Binding-site contacts:
Ligand atom C7 contacts residue ASN228 of chain 15.A at 3.8 Å.
Ligand atom N5 contacts residue PHE137 of chain 15.A at 3.5 Å.
Ligand atom N6 contacts residue ILE24 of chain 15.C at 3.9 Å.
Ligand atom O3 contacts residue ASP112 of chain 15.A at 3.6 Å.
Ligand atom C14 contacts residue MET195 of chain 15.A at 3.9 Å (hydrophobic).
Ligand atom C19 contacts residue VAL192 of chain 15.A at 3.4 Å (hydrophobic).
Ligand atom N1 contacts residue THR114 of chain 15.A at 4.0 Å.
Ligand atom C22 contacts residue VAL179 of chain 15.A at 3.4 Å (hydrophobic).
Ligand atom O3 contacts residue ILE113 of chain 15.A at 3.0 Å (h-bond).
Ligand atom C13 contacts residue MET195 of chain 15.A at 3.9 Å (hydrophobic).
Ligand atom C15 contacts residue MET195 of chain 15.A at 3.8 Å (hydrophobic).
Ligand atom C8 contacts residue TYR201 of chain 15.A at 3.3 Å (hydrophobic).
Ligand atom O1 contacts residue MET195 of chain 15.A at 3.2 Å.
Ligand atom C14 contacts residue PHE155 of chain 15.A at 3.9 Å (hydrophobic).
Ligand atom C5 contacts residue TRP203 of chain 15.A at 3.8 Å (hydrophobic).
Ligand atom O2 contacts residue PHE233 of chain 15.A at 3.0 Å.
Ligand atom C17 contacts residue PHE135 of chain 15.A at 3.9 Å (hydrophobic).
Ligand atom C16 contacts residue ILE111 of chain 15.A at 3.5 Å (hydrophobic).
Ligand atom C7 contacts residue TYR201 of chain 15.A at 3.8 Å (hydrophobic).
Ligand atom C15 contacts residue VAL192 of chain 15.A at 3.2 Å (hydrophobic).
Ligand atom C3 contacts residue ASP112 of chain 15.A at 3.0 Å.
Ligand atom C2 contacts residue ASP112 of chain 15.A at 2.8 Å.
Ligand atom N1 contacts residue ASP112 of chain 15.A at 3.9 Å.
Ligand atom O2 contacts residue PHE137 of chain 15.A at 4.0 Å.
Ligand atom C18 contacts residue PHE155 of chain 15.A at 3.9 Å (hydrophobic).
Ligand atom C14 contacts residue PHE135 of chain 15.A at 3.7 Å (hydrophobic).
Ligand atom C17 contacts residue PHE155 of chain 15.A at 3.7 Å (hydrophobic).
Ligand atom C9 contacts residue ILE113 of chain 15.A at 3.7 Å (hydrophobic).
Ligand atom N4 contacts residue TRP203 of chain 15.A at 3.6 Å (h-bond).
Ligand atom C12 contacts residue MET195 of chain 15.A at 3.8 Å (hydrophobic).
Ligand atom N5 contacts residue PHE233 of chain 15.A at 3.2 Å.
Ligand atom C16 contacts residue PHE155 of chain 15.A at 3.9 Å (hydrophobic).
Ligand atom C13 contacts residue PHE135 of chain 15.A at 3.4 Å (hydrophobic).
Ligand atom C13 contacts residue ILE111 of chain 15.A at 4.0 Å (hydrophobic).
Ligand atom N2 contacts residue TRP203 of chain 15.A at 3.9 Å.
Ligand atom N6 contacts residue PHE155 of chain 15.A at 3.8 Å.
Ligand atom C2 contacts residue THR114 of chain 15.A at 3.6 Å.
Ligand atom C16 contacts residue PHE135 of chain 15.A at 3.4 Å (hydrophobic).
Ligand atom C19 contacts residue ILE24 of chain 15.C at 3.5 Å (hydrophobic).
Ligand atom C4 contacts residue TRP203 of chain 15.A at 4.0 Å (hydrophobic).

Sequence of chain 15.A:
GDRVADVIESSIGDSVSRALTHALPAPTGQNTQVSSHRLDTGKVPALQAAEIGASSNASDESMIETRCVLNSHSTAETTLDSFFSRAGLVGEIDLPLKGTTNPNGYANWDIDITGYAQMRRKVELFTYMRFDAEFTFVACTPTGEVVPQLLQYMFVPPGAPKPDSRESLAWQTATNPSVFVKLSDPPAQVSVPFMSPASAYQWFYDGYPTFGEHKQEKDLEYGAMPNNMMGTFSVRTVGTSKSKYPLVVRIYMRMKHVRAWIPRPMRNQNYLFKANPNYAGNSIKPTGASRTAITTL

Sequence of chain 11.C:
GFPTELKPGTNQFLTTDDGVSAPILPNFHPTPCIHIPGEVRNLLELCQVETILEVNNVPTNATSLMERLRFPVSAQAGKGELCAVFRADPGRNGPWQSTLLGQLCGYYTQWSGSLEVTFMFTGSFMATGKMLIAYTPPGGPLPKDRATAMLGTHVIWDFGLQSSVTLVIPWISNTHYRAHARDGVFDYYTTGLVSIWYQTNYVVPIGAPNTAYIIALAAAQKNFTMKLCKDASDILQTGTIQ

The protein below binds the small molecule below.
Small molecule (SMILES): Cc1nc(-c2ccc(OCCCCCN3CCN(c4ccnc(N)c4)C3=O)cc2)no1

Sequence of chain 15.C:
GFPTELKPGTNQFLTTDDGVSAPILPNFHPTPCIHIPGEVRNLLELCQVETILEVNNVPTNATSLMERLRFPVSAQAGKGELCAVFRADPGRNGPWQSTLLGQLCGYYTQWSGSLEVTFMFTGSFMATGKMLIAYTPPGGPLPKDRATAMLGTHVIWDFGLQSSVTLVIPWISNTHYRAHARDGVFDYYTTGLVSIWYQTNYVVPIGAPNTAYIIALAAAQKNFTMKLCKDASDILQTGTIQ